Sequence of chain 1.B:
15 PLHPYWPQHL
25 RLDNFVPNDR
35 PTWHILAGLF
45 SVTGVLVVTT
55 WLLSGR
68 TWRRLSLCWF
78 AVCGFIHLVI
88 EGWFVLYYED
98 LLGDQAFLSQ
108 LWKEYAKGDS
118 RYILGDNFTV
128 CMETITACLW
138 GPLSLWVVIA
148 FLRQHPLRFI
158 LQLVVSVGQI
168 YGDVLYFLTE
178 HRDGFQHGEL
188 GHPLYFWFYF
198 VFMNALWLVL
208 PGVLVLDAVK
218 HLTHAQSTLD

The small molecule below binds the protein below.
Small molecule (SMILES): CC/C(=C(\c1ccccc1)c1ccc(OCCN(C)C)cc1)c1ccccc1

Binding-site contacts:
Ligand atom C1 contacts residue ILE83 of chain 1.B at 4.1 Å (hydrophobic).
Ligand atom NI contacts residue GLU88 of chain 1.B at 4.0 Å.
Ligand atom C20 contacts residue LEU43 of chain 1.B at 3.8 Å (hydrophobic).
Ligand atom C10 contacts residue TYR196 of chain 1.B at 3.4 Å (hydrophobic).
Ligand atom C22 contacts residue ASP170 of chain 1.B at 4.1 Å.
Ligand atom C15 contacts residue VAL79 of chain 1.B at 3.7 Å (hydrophobic).
Ligand atom C14 contacts residue THR47 of chain 1.B at 3.9 Å.
Ligand atom C19 contacts residue ILE83 of chain 1.B at 3.9 Å (hydrophobic).
Ligand atom OL contacts residue TRP109 of chain 1.B at 4.2 Å.
Ligand atom CA1 contacts residue ASN201 of chain 1.B at 3.9 Å.
Ligand atom C3 contacts residue LEU108 of chain 1.B at 3.8 Å (hydrophobic).
Ligand atom C18 contacts residue ILE83 of chain 1.B at 3.7 Å (hydrophobic).
Ligand atom C15 contacts residue ILE83 of chain 1.B at 2.0 Å (hydrophobic).
Ligand atom C16 contacts residue ILE87 of chain 1.B at 4.1 Å (hydrophobic).
Ligand atom C11 contacts residue TYR196 of chain 1.B at 3.4 Å (hydrophobic).
Ligand atom C17 contacts residue ILE87 of chain 1.B at 3.8 Å (hydrophobic).
Ligand atom OL contacts residue GLU88 of chain 1.B at 3.6 Å.
Ligand atom C21 contacts residue TYR173 of chain 1.B at 4.1 Å (hydrophobic).
Ligand atom C2 contacts residue ILE87 of chain 1.B at 4.2 Å (hydrophobic).
Ligand atom C2 contacts residue TRP109 of chain 1.B at 3.9 Å (hydrophobic).
Ligand atom C13 contacts residue LEU108 of chain 1.B at 4.0 Å (hydrophobic).
Ligand atom C7 contacts residue LEU43 of chain 1.B at 4.2 Å (hydrophobic).
Ligand atom C14 contacts residue ILE83 of chain 1.B at 3.2 Å (hydrophobic).
Ligand atom CA contacts residue MET200 of chain 1.B at 4.1 Å (hydrophobic).
Ligand atom C16 contacts residue ILE83 of chain 1.B at 1.5 Å (hydrophobic).
Ligand atom C10 contacts residue TYR112 of chain 1.B at 4.1 Å (hydrophobic).
Ligand atom C21 contacts residue ASN201 of chain 1.B at 3.6 Å.
Ligand atom C21 contacts residue TYR119 of chain 1.B at 3.1 Å (hydrophobic).
Ligand atom C22 contacts residue MET129 of chain 1.B at 3.9 Å (hydrophobic).
Ligand atom C5 contacts residue MET200 of chain 1.B at 3.5 Å (hydrophobic).
Ligand atom CB contacts residue LEU43 of chain 1.B at 3.6 Å (hydrophobic).
Ligand atom NI contacts residue GLU130 of chain 1.B at 4.0 Å.
Ligand atom NI contacts residue ASN201 of chain 1.B at 3.9 Å.
Ligand atom CB1 contacts residue ASN201 of chain 1.B at 3.3 Å.
Ligand atom C15 contacts residue THR47 of chain 1.B at 3.9 Å.
Ligand atom C6 contacts residue TRP204 of chain 1.B at 3.9 Å (hydrophobic).
Ligand atom C13 contacts residue LEU43 of chain 1.B at 3.9 Å (hydrophobic).
Ligand atom C22 contacts residue ASN201 of chain 1.B at 4.0 Å.
Ligand atom C21 contacts residue TYR112 of chain 1.B at 3.9 Å (hydrophobic).
Ligand atom C17 contacts residue ILE83 of chain 1.B at 2.7 Å (hydrophobic).